Sequence of chain 1.D:
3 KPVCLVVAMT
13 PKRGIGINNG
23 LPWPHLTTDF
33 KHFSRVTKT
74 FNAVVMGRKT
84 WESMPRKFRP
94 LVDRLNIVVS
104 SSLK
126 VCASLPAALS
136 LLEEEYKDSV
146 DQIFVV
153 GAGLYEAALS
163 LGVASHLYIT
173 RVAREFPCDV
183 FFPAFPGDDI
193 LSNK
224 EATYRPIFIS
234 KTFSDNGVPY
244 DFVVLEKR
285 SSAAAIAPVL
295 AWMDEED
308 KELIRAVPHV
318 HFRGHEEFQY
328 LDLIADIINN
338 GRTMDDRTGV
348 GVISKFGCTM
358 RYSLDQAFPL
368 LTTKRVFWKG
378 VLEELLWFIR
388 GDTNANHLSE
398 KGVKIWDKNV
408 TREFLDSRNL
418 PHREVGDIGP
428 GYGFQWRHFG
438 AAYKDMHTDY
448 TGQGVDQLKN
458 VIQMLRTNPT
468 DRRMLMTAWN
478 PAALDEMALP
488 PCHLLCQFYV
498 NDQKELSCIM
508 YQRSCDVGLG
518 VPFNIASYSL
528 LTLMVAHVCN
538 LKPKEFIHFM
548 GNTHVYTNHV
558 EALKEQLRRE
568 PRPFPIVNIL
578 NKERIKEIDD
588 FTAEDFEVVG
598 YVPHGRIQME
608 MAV

The small molecule below binds the protein below.
Small molecule (SMILES): Nc1nc(N)c2nc(CNc3ccc(C(=O)N[C@@H](CCC(=O)O)C(=O)O)cc3)cnc2n1

Binding-site contacts:
Ligand atom OE2 contacts residue SER36 of chain 1.D at 3.5 Å (h-bond).
Ligand atom C8A contacts residue PHE35 of chain 1.D at 3.6 Å (hydrophobic).
Ligand atom NA2 contacts residue ALA10 of chain 1.D at 3.7 Å.
Ligand atom CB contacts residue SER36 of chain 1.D at 3.4 Å.
Ligand atom N3 contacts residue ASP31 of chain 1.D at 3.0 Å (salt-bridge).
Ligand atom NA4 contacts residue ASP31 of chain 1.D at 3.1 Å (salt-bridge).
Ligand atom CG contacts residue PHE32 of chain 1.D at 3.7 Å (hydrophobic).
Ligand atom C4 contacts residue ASP31 of chain 1.D at 3.4 Å.
Ligand atom CT contacts residue ARG97 of chain 1.D at 3.3 Å.
Ligand atom CD contacts residue PHE32 of chain 1.D at 3.9 Å (hydrophobic).
Ligand atom CT contacts residue LEU94 of chain 1.D at 3.9 Å (hydrophobic).
Ligand atom NA2 contacts residue VAL9 of chain 1.D at 3.4 Å.
Ligand atom O2 contacts residue SER36 of chain 1.D at 3.8 Å.
Ligand atom O1 contacts residue LEU94 of chain 1.D at 4.0 Å.
Ligand atom N1 contacts residue PHE35 of chain 1.D at 3.4 Å.
Ligand atom O1 contacts residue ARG97 of chain 1.D at 2.9 Å (salt-bridge).
Ligand atom O2 contacts residue ARG97 of chain 1.D at 2.8 Å (salt-bridge).
Ligand atom N8 contacts residue NDP1 of chain 1.W at 3.5 Å.
Ligand atom NA2 contacts residue VAL8 of chain 1.D at 3.6 Å.
Ligand atom N3 contacts residue ALA10 of chain 1.D at 4.0 Å.
Ligand atom O2 contacts residue PHE35 of chain 1.D at 3.7 Å.
Ligand atom C14 contacts residue PHE32 of chain 1.D at 3.8 Å (hydrophobic).
Ligand atom C16 contacts residue PHE32 of chain 1.D at 3.1 Å (hydrophobic).
Ligand atom C8A contacts residue NDP1 of chain 1.W at 4.0 Å.
Ligand atom N1 contacts residue VAL8 of chain 1.D at 3.7 Å.
Ligand atom C7 contacts residue NDP1 of chain 1.W at 3.6 Å.
Ligand atom NA4 contacts residue PHE32 of chain 1.D at 3.9 Å.
Ligand atom N8 contacts residue PHE35 of chain 1.D at 3.5 Å.
Ligand atom N contacts residue PHE32 of chain 1.D at 3.9 Å.
Ligand atom CB contacts residue PHE32 of chain 1.D at 3.5 Å (hydrophobic).
Ligand atom C15 contacts residue PHE32 of chain 1.D at 3.3 Å (hydrophobic).
Ligand atom C2 contacts residue PHE35 of chain 1.D at 3.7 Å (hydrophobic).
Ligand atom O contacts residue PHE91 of chain 1.D at 2.9 Å.
Ligand atom N10 contacts residue MET87 of chain 1.D at 4.0 Å.
Ligand atom C2 contacts residue ALA10 of chain 1.D at 4.0 Å (hydrophobic).
Ligand atom C11 contacts residue PHE32 of chain 1.D at 3.5 Å (hydrophobic).
Ligand atom C12 contacts residue PHE35 of chain 1.D at 3.8 Å (hydrophobic).
Ligand atom O2 contacts residue LEU94 of chain 1.D at 3.8 Å.
Ligand atom N8 contacts residue VAL151 of chain 1.D at 4.0 Å.
Ligand atom C14 contacts residue MET87 of chain 1.D at 3.9 Å (hydrophobic).